The protein below binds the small molecule below.
Small molecule (SMILES): COc1cc(CCNC(=O)c2nc(-c3ccccc3C)[nH]c(=O)c2O)ccn1

Binding-site contacts:
Ligand atom C14 contacts residue HIS61 of chain 2.A at 3.3 Å.
Ligand atom C21 contacts residue LYS54 of chain 2.A at 3.9 Å.
Ligand atom O13 contacts residue ILE121 of chain 2.A at 3.9 Å.
Ligand atom O15 contacts residue MN1 of chain 2.B at 2.3 Å.
Ligand atom O13 contacts residue ASP109 of chain 2.A at 3.0 Å (salt-bridge).
Ligand atom N08 contacts residue MN1 of chain 2.C at 3.8 Å.
Ligand atom O13 contacts residue MN1 of chain 2.C at 2.3 Å.
Ligand atom N16 contacts residue TYR131 of chain 2.A at 3.5 Å (h-bond).
Ligand atom C09 contacts residue MN1 of chain 2.C at 2.7 Å.
Ligand atom C04 contacts residue TYR44 of chain 2.A at 3.6 Å (hydrophobic).
Ligand atom O13 contacts residue HIS61 of chain 2.A at 3.1 Å.
Ligand atom C11 contacts residue MN1 of chain 2.C at 3.4 Å.
Ligand atom O13 contacts residue GLU120 of chain 2.A at 3.0 Å (salt-bridge).
Ligand atom C12 contacts residue MN1 of chain 2.C at 3.2 Å.
Ligand atom O15 contacts residue TYR131 of chain 2.A at 3.5 Å (h-bond).
Ligand atom C09 contacts residue GLU81 of chain 2.A at 3.6 Å.
Ligand atom O02 contacts residue TYR44 of chain 2.A at 3.8 Å.
Ligand atom O10 contacts residue GLU81 of chain 2.A at 3.3 Å (salt-bridge).
Ligand atom C05 contacts residue TYR44 of chain 2.A at 3.7 Å (hydrophobic).
Ligand atom C14 contacts residue TYR131 of chain 2.A at 3.8 Å (hydrophobic).
Ligand atom C22 contacts residue LYS54 of chain 2.A at 3.8 Å.
Ligand atom O13 contacts residue MN1 of chain 2.B at 1.9 Å.
Ligand atom C12 contacts residue MN1 of chain 2.B at 2.7 Å.
Ligand atom O15 contacts residue ILE121 of chain 2.A at 2.8 Å (h-bond).
Ligand atom C03 contacts residue TYR44 of chain 2.A at 3.9 Å (hydrophobic).
Ligand atom C14 contacts residue GLU120 of chain 2.A at 3.8 Å.
Ligand atom O10 contacts residue MN1 of chain 2.C at 1.8 Å.
Ligand atom C14 contacts residue ILE121 of chain 2.A at 3.9 Å (hydrophobic).
Ligand atom C12 contacts residue HIS61 of chain 2.A at 3.4 Å.
Ligand atom C06 contacts residue TYR44 of chain 2.A at 3.4 Å (hydrophobic).
Ligand atom C12 contacts residue GLU120 of chain 2.A at 3.7 Å.
Ligand atom O10 contacts residue LEU107 of chain 2.A at 4.0 Å.
Ligand atom O15 contacts residue GLU120 of chain 2.A at 3.4 Å (salt-bridge).
Ligand atom N08 contacts residue GLU81 of chain 2.A at 3.9 Å.
Ligand atom C26 contacts residue ALA40 of chain 2.A at 4.0 Å (hydrophobic).
Ligand atom C14 contacts residue MN1 of chain 2.B at 2.8 Å.
Ligand atom O10 contacts residue ASP109 of chain 2.A at 4.0 Å.
Ligand atom O15 contacts residue HIS61 of chain 2.A at 2.9 Å (h-bond).
Ligand atom C07 contacts residue GLU81 of chain 2.A at 4.0 Å.
Ligand atom C01 contacts residue LYS54 of chain 2.A at 3.6 Å.

Sequence of chain 2.A:
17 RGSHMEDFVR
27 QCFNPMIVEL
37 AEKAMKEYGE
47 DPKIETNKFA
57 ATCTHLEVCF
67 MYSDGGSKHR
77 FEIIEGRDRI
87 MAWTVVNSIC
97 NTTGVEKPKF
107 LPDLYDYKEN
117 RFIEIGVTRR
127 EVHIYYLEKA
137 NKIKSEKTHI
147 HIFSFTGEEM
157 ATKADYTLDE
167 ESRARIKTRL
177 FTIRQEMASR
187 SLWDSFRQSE